Binding-site contacts:
Ligand atom S1 contacts residue THR190 of chain 2.A at 3.7 Å.
Ligand atom O1 contacts residue THR190 of chain 2.A at 3.2 Å (h-bond).
Ligand atom C15 contacts residue ASN142 of chain 2.A at 3.4 Å.
Ligand atom C12 contacts residue CYS145 of chain 2.A at 2.8 Å (hydrophobic).
Ligand atom O2 contacts residue PRO168 of chain 2.A at 3.4 Å.
Ligand atom O2 contacts residue THR190 of chain 2.A at 3.0 Å (h-bond).
Ligand atom O3 contacts residue GLU166 of chain 2.A at 2.9 Å (salt-bridge).
Ligand atom O5 contacts residue HIS172 of chain 2.A at 3.6 Å.
Ligand atom O3 contacts residue MET165 of chain 2.A at 3.2 Å.
Ligand atom C16 contacts residue GLU166 of chain 2.A at 3.8 Å.
Ligand atom N3 contacts residue CYS145 of chain 2.A at 3.1 Å (h-bond).
Ligand atom C17 contacts residue GLU166 of chain 2.A at 3.5 Å.
Ligand atom C10 contacts residue MET165 of chain 2.A at 3.7 Å (hydrophobic).
Ligand atom C5 contacts residue LEU167 of chain 2.A at 3.8 Å (hydrophobic).
Ligand atom C10 contacts residue HIS164 of chain 2.A at 3.7 Å.
Ligand atom C24 contacts residue HIS41 of chain 2.A at 3.2 Å.
Ligand atom C28 contacts residue HIS41 of chain 2.A at 3.3 Å.
Ligand atom C13 contacts residue CYS145 of chain 2.A at 3.3 Å (hydrophobic).
Ligand atom O1 contacts residue ARG188 of chain 2.A at 3.2 Å (salt-bridge).
Ligand atom C16 contacts residue ASN142 of chain 2.A at 3.7 Å.
Ligand atom C19 contacts residue CYS145 of chain 2.A at 2.9 Å (hydrophobic).
Ligand atom C13 contacts residue SER144 of chain 2.A at 3.7 Å.
Ligand atom O5 contacts residue PHE140 of chain 2.A at 3.2 Å.
Ligand atom C5 contacts residue GLU166 of chain 2.A at 3.5 Å.
Ligand atom C23 contacts residue THR25 of chain 2.A at 3.6 Å.
Ligand atom O6 contacts residue SER144 of chain 2.A at 3.3 Å (h-bond).
Ligand atom C18 contacts residue CYS145 of chain 2.A at 1.9 Å (hydrophobic).
Ligand atom C5 contacts residue MET165 of chain 2.A at 3.8 Å (hydrophobic).
Ligand atom C13 contacts residue LEU141 of chain 2.A at 3.7 Å (hydrophobic).
Ligand atom O6 contacts residue CYS145 of chain 2.A at 2.6 Å (h-bond).
Ligand atom S2 contacts residue CYS145 of chain 2.A at 3.2 Å (h-bond).
Ligand atom O1 contacts residue GLN189 of chain 2.A at 3.1 Å.
Ligand atom O5 contacts residue HIS163 of chain 2.A at 2.8 Å (h-bond).
Ligand atom N1 contacts residue GLU166 of chain 2.A at 3.1 Å (salt-bridge).
Ligand atom O6 contacts residue GLY143 of chain 2.A at 3.1 Å (h-bond).
Ligand atom S2 contacts residue HIS41 of chain 2.A at 3.2 Å (h-bond).
Ligand atom O5 contacts residue GLU166 of chain 2.A at 3.6 Å.
Ligand atom N4 contacts residue GLU166 of chain 2.A at 3.1 Å (salt-bridge).
Ligand atom N3 contacts residue HIS164 of chain 2.A at 3.1 Å (h-bond).
Ligand atom N4 contacts residue PHE140 of chain 2.A at 3.1 Å (h-bond).

The small molecule below binds the protein below.
Small molecule (SMILES): CC(C)[C@H](NS(C)(=O)=O)C(=O)N1C[C@H]2[C@@H]([C@H]1C(=O)N[C@@H](C[C@@H]1CCNC1=O)[C@H](O)c1nc3ccccc3s1)C2(C)C

Sequence of chain 2.A:
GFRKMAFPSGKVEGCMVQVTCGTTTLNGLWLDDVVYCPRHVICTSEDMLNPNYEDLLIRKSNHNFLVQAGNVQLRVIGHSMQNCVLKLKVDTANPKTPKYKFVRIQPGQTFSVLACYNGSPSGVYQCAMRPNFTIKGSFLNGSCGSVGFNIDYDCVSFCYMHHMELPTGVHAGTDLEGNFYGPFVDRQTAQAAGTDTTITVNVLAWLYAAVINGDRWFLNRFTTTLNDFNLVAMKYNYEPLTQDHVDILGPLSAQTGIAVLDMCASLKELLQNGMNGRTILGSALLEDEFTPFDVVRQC